Binding-site contacts:
Ligand atom C11 contacts residue ASP220 of chain 2.A at 3.6 Å.
Ligand atom O24 contacts residue LEU223 of chain 2.A at 3.8 Å.
Ligand atom C38 contacts residue LYS127 of chain 2.A at 3.5 Å.
Ligand atom C31 contacts residue LEU223 of chain 2.A at 3.6 Å (hydrophobic).
Ligand atom O16 contacts residue PRO172 of chain 2.A at 3.7 Å.
Ligand atom C27 contacts residue LYS127 of chain 2.A at 3.7 Å.
Ligand atom C14 contacts residue ASN47 of chain 2.A at 3.6 Å.
Ligand atom O29 contacts residue ASP220 of chain 2.A at 2.9 Å (salt-bridge).
Ligand atom C23 contacts residue PHE124 of chain 2.A at 3.8 Å (hydrophobic).
Ligand atom C48 contacts residue VAL51 of chain 2.A at 3.6 Å (hydrophobic).
Ligand atom C20 contacts residue LYS127 of chain 2.A at 3.8 Å.
Ligand atom C38 contacts residue MET128 of chain 2.A at 3.5 Å (hydrophobic).
Ligand atom C18 contacts residue ILE5 of chain 2.B at 4.0 Å (hydrophobic).
Ligand atom C27 contacts residue PHE124 of chain 2.A at 3.6 Å (hydrophobic).
Ligand atom O13 contacts residue VAL51 of chain 2.A at 3.6 Å.
Ligand atom C26 contacts residue LYS127 of chain 2.A at 3.9 Å.
Ligand atom C7 contacts residue VAL51 of chain 2.A at 3.8 Å (hydrophobic).
Ligand atom C36 contacts residue LYS219 of chain 2.A at 4.0 Å.
Ligand atom O37 contacts residue LEU223 of chain 2.A at 3.7 Å.
Ligand atom C23 contacts residue ILE173 of chain 2.A at 3.9 Å (hydrophobic).
Ligand atom C6 contacts residue VAL51 of chain 2.A at 3.9 Å (hydrophobic).
Ligand atom C18 contacts residue ILE224 of chain 2.A at 3.9 Å (hydrophobic).
Ligand atom C23 contacts residue ASN47 of chain 2.A at 3.6 Å.
Ligand atom C18 contacts residue ASP220 of chain 2.A at 3.8 Å.
Ligand atom C10 contacts residue ILE5 of chain 2.B at 4.1 Å (hydrophobic).
Ligand atom O16 contacts residue ASP220 of chain 2.A at 2.9 Å (salt-bridge).
Ligand atom C9 contacts residue ASP220 of chain 2.A at 3.7 Å.
Ligand atom O43 contacts residue ASP220 of chain 2.A at 3.4 Å.
Ligand atom C25 contacts residue ILE224 of chain 2.A at 4.0 Å (hydrophobic).
Ligand atom O13 contacts residue LYS54 of chain 2.A at 3.7 Å.
Ligand atom C7 contacts residue ASN47 of chain 2.A at 3.6 Å.
Ligand atom O24 contacts residue ASP220 of chain 2.A at 3.5 Å.
Ligand atom C48 contacts residue GLU19 of chain 2.A at 4.0 Å.
Ligand atom C25 contacts residue PRO172 of chain 2.A at 3.5 Å (hydrophobic).
Ligand atom O22 contacts residue ASN47 of chain 2.A at 3.4 Å (h-bond).
Ligand atom O8 contacts residue ASP220 of chain 2.A at 3.8 Å.
Ligand atom C7 contacts residue SER50 of chain 2.A at 4.0 Å.
Ligand atom C42 contacts residue LYS219 of chain 2.A at 4.1 Å.
Ligand atom C38 contacts residue PHE124 of chain 2.A at 3.7 Å (hydrophobic).
Ligand atom O32 contacts residue LYS127 of chain 2.A at 2.8 Å (salt-bridge).

Sequence of chain 2.A:
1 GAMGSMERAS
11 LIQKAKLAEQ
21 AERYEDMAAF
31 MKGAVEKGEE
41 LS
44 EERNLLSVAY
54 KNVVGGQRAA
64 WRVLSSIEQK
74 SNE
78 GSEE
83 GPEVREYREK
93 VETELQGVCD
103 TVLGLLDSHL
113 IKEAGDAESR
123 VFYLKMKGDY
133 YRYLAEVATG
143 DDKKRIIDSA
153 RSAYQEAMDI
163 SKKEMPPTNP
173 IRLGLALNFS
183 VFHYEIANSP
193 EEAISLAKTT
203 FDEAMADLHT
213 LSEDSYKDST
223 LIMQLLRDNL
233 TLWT

Sequence of chain 2.B:
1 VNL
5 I

A protein and the small-molecule ligand that binds it are described below.
Small molecule (SMILES): C=CC(C)(C)OC[C@H]1O[C@H](O[C@@H]2C3=C([C@H](C)COC(C)=O)C[C@H](O)[C@]3(C)/C=C3/[C@@H](COC)CC[C@H]3[C@@H](C)[C@H]2O)[C@H](O)[C@@H](OC(C)=O)[C@@H]1O